Binding-site contacts:
Ligand atom C4 contacts residue PHE161 of chain 1.C at 3.9 Å (hydrophobic).
Ligand atom O3' contacts residue ILE68 of chain 1.C at 3.6 Å.
Ligand atom O4' contacts residue THR93 of chain 1.C at 3.7 Å.
Ligand atom O2 contacts residue GLU197 of chain 1.C at 4.1 Å.
Ligand atom C4 contacts residue GLN165 of chain 1.C at 3.9 Å.
Ligand atom C3' contacts residue GLU197 of chain 1.C at 3.4 Å.
Ligand atom O5' contacts residue PHE161 of chain 1.C at 3.7 Å.
Ligand atom C5' contacts residue HIS7 of chain 1.D at 3.5 Å.
Ligand atom C6 contacts residue THR93 of chain 1.C at 3.3 Å.
Ligand atom O4' contacts residue ARG47 of chain 1.D at 3.4 Å (salt-bridge).
Ligand atom C2' contacts residue MET196 of chain 1.C at 4.1 Å (hydrophobic).
Ligand atom C6 contacts residue THR94 of chain 1.C at 3.9 Å.
Ligand atom C2 contacts residue THR93 of chain 1.C at 4.1 Å.
Ligand atom N3 contacts residue GLU195 of chain 1.C at 3.7 Å.
Ligand atom N3 contacts residue GLN165 of chain 1.C at 3.4 Å (h-bond).
Ligand atom O4 contacts residue PHE161 of chain 1.C at 4.0 Å.
Ligand atom C1' contacts residue THR93 of chain 1.C at 3.4 Å.
Ligand atom C4 contacts residue GLY95 of chain 1.C at 4.0 Å.
Ligand atom N1 contacts residue THR93 of chain 1.C at 3.4 Å (h-bond).
Ligand atom C3' contacts residue MET196 of chain 1.C at 4.0 Å (hydrophobic).
Ligand atom C2 contacts residue GLU195 of chain 1.C at 3.8 Å.
Ligand atom C5 contacts residue GLY95 of chain 1.C at 3.7 Å.
Ligand atom O2 contacts residue MET196 of chain 1.C at 3.3 Å.
Ligand atom O5' contacts residue HIS7 of chain 1.D at 2.6 Å (h-bond).
Ligand atom C5' contacts residue MET196 of chain 1.C at 4.0 Å (hydrophobic).
Ligand atom O4 contacts residue GLY95 of chain 1.C at 3.8 Å.
Ligand atom O3' contacts residue ARG47 of chain 1.D at 4.2 Å.
Ligand atom O4 contacts residue GLN165 of chain 1.C at 3.0 Å (h-bond).
Ligand atom O2 contacts residue GLU195 of chain 1.C at 3.6 Å.
Ligand atom C4 contacts residue PHE194 of chain 1.C at 3.8 Å (hydrophobic).
Ligand atom N3 contacts residue PHE161 of chain 1.C at 4.2 Å.
Ligand atom O4 contacts residue PHE194 of chain 1.C at 3.7 Å.
Ligand atom C5' contacts residue PHE161 of chain 1.C at 3.7 Å (hydrophobic).
Ligand atom O3' contacts residue GLU197 of chain 1.C at 2.5 Å (salt-bridge).
Ligand atom C3' contacts residue ILE68 of chain 1.C at 4.2 Å (hydrophobic).
Ligand atom C4' contacts residue ARG47 of chain 1.D at 3.9 Å.
Ligand atom N3 contacts residue PHE194 of chain 1.C at 3.8 Å.
Ligand atom C5 contacts residue THR94 of chain 1.C at 3.9 Å.
Ligand atom C2 contacts residue MET196 of chain 1.C at 4.2 Å (hydrophobic).
Ligand atom C2' contacts residue GLU197 of chain 1.C at 3.5 Å.

The protein below binds the small molecule below.
Small molecule (SMILES): O=c1ccn2c(n1)O[C@@H]1[C@H](O)[C@@H](CO)O[C@H]12

Sequence of chain 1.D:
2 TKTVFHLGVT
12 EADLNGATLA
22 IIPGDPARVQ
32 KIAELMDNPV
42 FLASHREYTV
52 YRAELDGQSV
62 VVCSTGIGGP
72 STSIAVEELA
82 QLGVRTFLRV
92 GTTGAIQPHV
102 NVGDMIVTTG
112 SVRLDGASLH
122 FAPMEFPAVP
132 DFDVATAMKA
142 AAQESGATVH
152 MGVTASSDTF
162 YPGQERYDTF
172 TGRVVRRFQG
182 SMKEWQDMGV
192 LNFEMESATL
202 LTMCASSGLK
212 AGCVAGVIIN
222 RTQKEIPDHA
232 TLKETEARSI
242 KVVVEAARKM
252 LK

Sequence of chain 1.C:
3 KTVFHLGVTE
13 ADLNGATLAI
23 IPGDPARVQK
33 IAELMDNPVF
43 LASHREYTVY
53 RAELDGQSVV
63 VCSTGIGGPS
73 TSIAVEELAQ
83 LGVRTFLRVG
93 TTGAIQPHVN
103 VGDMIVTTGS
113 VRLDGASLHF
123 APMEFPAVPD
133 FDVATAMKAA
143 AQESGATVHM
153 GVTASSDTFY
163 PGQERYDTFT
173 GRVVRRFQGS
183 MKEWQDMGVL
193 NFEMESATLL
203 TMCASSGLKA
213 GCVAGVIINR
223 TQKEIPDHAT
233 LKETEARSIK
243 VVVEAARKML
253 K